This small molecule binds to this protein.
Small molecule (SMILES): Nc1nc2c(ncn2[C@@H]2O[C@H](CO[P](=O)(O)O[P](=O)(O)CP(=O)(O)O)[C@@H](O)[C@H]2O)c(=O)[nH]1

Binding-site contacts:
Ligand atom O2B contacts residue THR71 of chain 1.LC at 2.5 Å (h-bond).
Ligand atom PB contacts residue LYS70 of chain 1.LC at 3.5 Å.
Ligand atom O1G contacts residue ILE106 of chain 1.LC at 3.3 Å.
Ligand atom C8 contacts residue THR72 of chain 1.LC at 3.5 Å.
Ligand atom C6 contacts residue LYS182 of chain 1.LC at 3.6 Å.
Ligand atom O6 contacts residue ALA220 of chain 1.LC at 3.1 Å (h-bond).
Ligand atom N1 contacts residue LYS182 of chain 1.LC at 3.3 Å.
Ligand atom O1B contacts residue ASP67 of chain 1.LC at 3.3 Å.
Ligand atom O5' contacts residue TYR92 of chain 1.LC at 3.1 Å (h-bond).
Ligand atom O1B contacts residue LYS70 of chain 1.LC at 2.8 Å (salt-bridge).
Ligand atom O3G contacts residue GLY129 of chain 1.LC at 3.3 Å (h-bond).
Ligand atom O1B contacts residue HIS68 of chain 1.LC at 2.8 Å (h-bond).
Ligand atom PG contacts residue THR71 of chain 1.LC at 3.6 Å.
Ligand atom O5' contacts residue ASP67 of chain 1.LC at 3.1 Å (salt-bridge).
Ligand atom O2B contacts residue LYS70 of chain 1.LC at 3.0 Å (salt-bridge).
Ligand atom O1G contacts residue THR107 of chain 1.LC at 3.2 Å (h-bond).
Ligand atom O3G contacts residue THR107 of chain 1.LC at 3.4 Å.
Ligand atom PG contacts residue THR107 of chain 1.LC at 3.6 Å.
Ligand atom C5' contacts residue ASP67 of chain 1.LC at 3.2 Å.
Ligand atom C3B contacts residue ASP67 of chain 1.LC at 3.4 Å.
Ligand atom O3A contacts residue ASP67 of chain 1.LC at 2.9 Å (salt-bridge).
Ligand atom C6 contacts residue LEU221 of chain 1.LC at 3.5 Å (hydrophobic).
Ligand atom O1B contacts residue GLY69 of chain 1.LC at 2.6 Å (h-bond).
Ligand atom O3G contacts residue PRO128 of chain 1.LC at 3.6 Å.
Ligand atom O2A contacts residue THR71 of chain 1.LC at 3.2 Å (h-bond).
Ligand atom O1A contacts residue TYR92 of chain 1.LC at 3.4 Å.
Ligand atom C3B contacts residue LYS70 of chain 1.LC at 3.4 Å.
Ligand atom O1A contacts residue THR72 of chain 1.LC at 3.2 Å (h-bond).
Ligand atom N2 contacts residue ASP184 of chain 1.LC at 3.6 Å.
Ligand atom N1 contacts residue ASP184 of chain 1.LC at 2.9 Å (salt-bridge).
Ligand atom O2G contacts residue THR107 of chain 1.LC at 2.6 Å (h-bond).
Ligand atom O1A contacts residue THR71 of chain 1.LC at 3.3 Å.
Ligand atom N7 contacts residue THR72 of chain 1.LC at 3.2 Å (h-bond).
Ligand atom PA contacts residue TYR92 of chain 1.LC at 3.3 Å.
Ligand atom O6 contacts residue LEU221 of chain 1.LC at 3.0 Å (h-bond).
Ligand atom O2G contacts residue THR71 of chain 1.LC at 2.5 Å (h-bond).
Ligand atom N1 contacts residue LEU221 of chain 1.LC at 3.6 Å.
Ligand atom C4' contacts residue ASP67 of chain 1.LC at 3.6 Å.
Ligand atom PB contacts residue ASP67 of chain 1.LC at 3.6 Å.
Ligand atom O2A contacts residue TYR92 of chain 1.LC at 2.6 Å (h-bond).

Sequence of chain 1.LC:
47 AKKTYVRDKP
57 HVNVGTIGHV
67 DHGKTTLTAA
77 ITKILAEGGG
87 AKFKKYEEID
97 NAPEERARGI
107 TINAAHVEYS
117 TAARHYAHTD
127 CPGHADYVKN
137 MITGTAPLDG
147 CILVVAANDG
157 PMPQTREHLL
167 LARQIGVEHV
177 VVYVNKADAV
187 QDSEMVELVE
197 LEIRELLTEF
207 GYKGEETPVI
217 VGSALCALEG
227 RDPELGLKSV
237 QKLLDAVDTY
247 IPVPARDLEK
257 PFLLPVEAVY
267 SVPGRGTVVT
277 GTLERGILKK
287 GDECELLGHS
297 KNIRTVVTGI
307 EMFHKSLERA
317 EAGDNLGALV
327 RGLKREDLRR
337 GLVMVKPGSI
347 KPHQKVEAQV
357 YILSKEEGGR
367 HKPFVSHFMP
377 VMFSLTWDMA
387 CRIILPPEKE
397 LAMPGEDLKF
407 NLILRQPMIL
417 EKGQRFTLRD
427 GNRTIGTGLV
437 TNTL